This protein binds this small molecule.
Small molecule (SMILES): C[C@@H](O)[C@@H](C)O

Sequence of chain 3.A:
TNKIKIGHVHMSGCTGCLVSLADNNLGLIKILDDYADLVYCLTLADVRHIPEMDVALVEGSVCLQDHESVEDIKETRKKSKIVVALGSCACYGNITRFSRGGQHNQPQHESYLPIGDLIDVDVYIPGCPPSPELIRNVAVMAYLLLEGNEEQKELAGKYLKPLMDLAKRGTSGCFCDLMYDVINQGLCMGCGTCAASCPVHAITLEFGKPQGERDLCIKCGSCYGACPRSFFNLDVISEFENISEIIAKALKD

Sequence of chain 3.C:
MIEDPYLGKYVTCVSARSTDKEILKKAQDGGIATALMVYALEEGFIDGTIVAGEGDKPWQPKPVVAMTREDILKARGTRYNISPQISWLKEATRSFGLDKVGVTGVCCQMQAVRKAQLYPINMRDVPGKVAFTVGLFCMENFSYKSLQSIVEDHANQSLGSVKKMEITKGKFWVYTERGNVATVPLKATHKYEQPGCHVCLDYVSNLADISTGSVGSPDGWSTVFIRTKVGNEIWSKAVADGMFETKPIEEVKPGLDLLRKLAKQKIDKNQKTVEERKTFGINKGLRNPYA

Binding-site contacts:
Ligand atom C1 contacts residue SER244 of chain 3.A at 4.2 Å.
Ligand atom C4 contacts residue SER244 of chain 3.A at 3.4 Å.
Ligand atom C4 contacts residue PHE240 of chain 3.A at 3.9 Å (hydrophobic).
Ligand atom O5 contacts residue SER244 of chain 3.A at 4.3 Å.
Ligand atom O6 contacts residue GLN117 of chain 3.C at 3.4 Å (h-bond).
Ligand atom O6 contacts residue ARG114 of chain 3.C at 3.7 Å.
Ligand atom C4 contacts residue GLN117 of chain 3.C at 3.6 Å.
Ligand atom C1 contacts residue GLU241 of chain 3.A at 3.6 Å.
Ligand atom C3 contacts residue SER244 of chain 3.A at 4.4 Å.
Ligand atom C3 contacts residue GLN117 of chain 3.C at 3.6 Å.